Binding-site contacts:
Ligand atom C8 contacts residue ILE1130 of chain 1.C at 3.9 Å (hydrophobic).
Ligand atom C8 contacts residue GLY1131 of chain 1.C at 3.4 Å.
Ligand atom C7 contacts residue ILE1130 of chain 1.C at 4.3 Å (hydrophobic).
Ligand atom O7 contacts residue ILE1130 of chain 1.C at 4.3 Å.
Ligand atom C3 contacts residue ASN709 of chain 1.C at 3.8 Å.
Ligand atom O7 contacts residue ASP796 of chain 1.A at 4.0 Å.
Ligand atom C1 contacts residue ASN709 of chain 1.C at 1.4 Å.
Ligand atom O5 contacts residue ASN709 of chain 1.C at 2.3 Å (h-bond).
Ligand atom C1 contacts residue ASP796 of chain 1.A at 4.0 Å.
Ligand atom C8 contacts residue ASN709 of chain 1.C at 4.5 Å.
Ligand atom O5 contacts residue ASP796 of chain 1.A at 4.1 Å.
Ligand atom C7 contacts residue ASN709 of chain 1.C at 3.3 Å.
Ligand atom N2 contacts residue ASN709 of chain 1.C at 3.0 Å (h-bond).
Ligand atom C4 contacts residue ASN709 of chain 1.C at 4.2 Å.
Ligand atom C5 contacts residue ASN709 of chain 1.C at 3.5 Å.
Ligand atom C2 contacts residue ASN709 of chain 1.C at 2.6 Å.
Ligand atom O7 contacts residue ASN709 of chain 1.C at 3.3 Å (h-bond).

Sequence of chain 1.A:
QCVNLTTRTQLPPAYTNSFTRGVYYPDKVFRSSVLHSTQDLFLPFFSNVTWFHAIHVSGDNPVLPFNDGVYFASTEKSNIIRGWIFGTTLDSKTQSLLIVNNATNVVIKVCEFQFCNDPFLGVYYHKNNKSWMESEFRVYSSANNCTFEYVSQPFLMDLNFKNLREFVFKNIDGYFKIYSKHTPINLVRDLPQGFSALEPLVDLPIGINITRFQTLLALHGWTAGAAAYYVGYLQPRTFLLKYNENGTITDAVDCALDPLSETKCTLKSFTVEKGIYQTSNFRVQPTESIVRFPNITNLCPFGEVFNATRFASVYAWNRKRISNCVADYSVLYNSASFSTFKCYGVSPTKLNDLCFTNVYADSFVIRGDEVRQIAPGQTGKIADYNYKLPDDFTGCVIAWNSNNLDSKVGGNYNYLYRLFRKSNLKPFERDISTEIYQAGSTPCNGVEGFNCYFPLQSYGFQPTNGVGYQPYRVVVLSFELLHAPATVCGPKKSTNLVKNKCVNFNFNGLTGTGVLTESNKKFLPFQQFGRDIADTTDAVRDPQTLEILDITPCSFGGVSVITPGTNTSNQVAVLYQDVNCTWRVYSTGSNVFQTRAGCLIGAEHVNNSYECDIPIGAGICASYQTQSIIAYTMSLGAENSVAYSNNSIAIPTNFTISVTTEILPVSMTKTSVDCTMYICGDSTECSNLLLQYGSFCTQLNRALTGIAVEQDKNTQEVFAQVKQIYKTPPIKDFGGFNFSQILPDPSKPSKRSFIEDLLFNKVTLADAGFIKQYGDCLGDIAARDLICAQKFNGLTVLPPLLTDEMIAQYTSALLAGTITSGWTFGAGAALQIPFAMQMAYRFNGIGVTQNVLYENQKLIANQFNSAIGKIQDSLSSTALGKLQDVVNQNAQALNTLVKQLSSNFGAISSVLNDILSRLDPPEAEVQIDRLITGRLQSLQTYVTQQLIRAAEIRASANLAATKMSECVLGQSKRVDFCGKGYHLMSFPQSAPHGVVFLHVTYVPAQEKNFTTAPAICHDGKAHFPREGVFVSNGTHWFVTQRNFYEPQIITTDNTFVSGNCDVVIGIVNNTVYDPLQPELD

A small-molecule ligand and the protein it binds are described below.
Small molecule (SMILES): CC(=O)N[C@@H]1[C@@H](O)[C@H](O)[C@@H](CO)O[C@H]1O

Sequence of chain 1.C:
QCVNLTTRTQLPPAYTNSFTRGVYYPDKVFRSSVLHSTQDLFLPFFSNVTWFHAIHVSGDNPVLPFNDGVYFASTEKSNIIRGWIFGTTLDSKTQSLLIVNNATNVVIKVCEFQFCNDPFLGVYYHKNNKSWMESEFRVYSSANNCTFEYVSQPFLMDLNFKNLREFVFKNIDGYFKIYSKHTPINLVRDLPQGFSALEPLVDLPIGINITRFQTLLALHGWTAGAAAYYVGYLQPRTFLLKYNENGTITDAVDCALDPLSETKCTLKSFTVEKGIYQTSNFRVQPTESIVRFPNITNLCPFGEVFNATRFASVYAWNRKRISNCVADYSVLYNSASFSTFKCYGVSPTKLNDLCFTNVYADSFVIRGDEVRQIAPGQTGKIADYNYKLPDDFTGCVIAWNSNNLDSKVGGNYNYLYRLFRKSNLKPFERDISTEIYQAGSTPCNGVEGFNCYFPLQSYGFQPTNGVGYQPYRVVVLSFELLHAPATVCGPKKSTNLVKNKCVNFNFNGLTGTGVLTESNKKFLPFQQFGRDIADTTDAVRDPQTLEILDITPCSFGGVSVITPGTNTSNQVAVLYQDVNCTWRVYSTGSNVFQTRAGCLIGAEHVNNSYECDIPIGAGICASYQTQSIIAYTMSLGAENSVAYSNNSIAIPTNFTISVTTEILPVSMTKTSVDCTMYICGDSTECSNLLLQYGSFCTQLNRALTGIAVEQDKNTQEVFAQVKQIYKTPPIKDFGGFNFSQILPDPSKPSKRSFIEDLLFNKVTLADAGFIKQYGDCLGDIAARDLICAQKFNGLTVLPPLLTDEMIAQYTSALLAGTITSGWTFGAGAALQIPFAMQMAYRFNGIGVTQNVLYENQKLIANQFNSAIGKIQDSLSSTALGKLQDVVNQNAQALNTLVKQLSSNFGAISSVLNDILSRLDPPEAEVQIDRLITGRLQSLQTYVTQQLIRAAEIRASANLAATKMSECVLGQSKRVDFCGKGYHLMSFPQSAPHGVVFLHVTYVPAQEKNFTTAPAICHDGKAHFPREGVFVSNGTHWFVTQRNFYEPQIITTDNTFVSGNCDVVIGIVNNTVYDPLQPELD